A small-molecule ligand and the protein it binds are described below.
Small molecule (SMILES): O=C(O)[C@H]1O[C@@H](O)[C@H](O)[C@@H](O)[C@H]1O

Binding-site contacts:
Ligand atom O4 contacts residue ASN87 of chain 1.B at 3.0 Å.
Ligand atom C1 contacts residue SER210 of chain 1.B at 3.5 Å.
Ligand atom O1 contacts residue ADA1 of chain 1.E at 1.4 Å.
Ligand atom O4 contacts residue GLU69 of chain 1.B at 3.1 Å (salt-bridge).
Ligand atom O6A contacts residue ARG166 of chain 1.B at 2.9 Å (salt-bridge).
Ligand atom O1 contacts residue SER210 of chain 1.B at 3.4 Å (h-bond).
Ligand atom O3 contacts residue ARG85 of chain 1.B at 2.8 Å (salt-bridge).
Ligand atom C5 contacts residue ADA1 of chain 1.E at 0.0 Å.
Ligand atom O6A contacts residue GLN168 of chain 1.B at 3.6 Å.
Ligand atom O1 contacts residue ASN206 of chain 1.B at 2.7 Å (h-bond).
Ligand atom C3 contacts residue ADA1 of chain 1.E at 0.0 Å.
Ligand atom O4 contacts residue ADA1 of chain 1.E at 0.1 Å (h-bond).
Ligand atom O1 contacts residue ASN207 of chain 1.B at 3.3 Å (h-bond).
Ligand atom O6B contacts residue ARG145 of chain 1.B at 2.9 Å (salt-bridge).
Ligand atom C4 contacts residue GLU69 of chain 1.B at 3.6 Å.
Ligand atom O5 contacts residue ARG145 of chain 1.B at 3.1 Å (salt-bridge).
Ligand atom O2 contacts residue GLU233 of chain 1.B at 2.5 Å (salt-bridge).
Ligand atom O6B contacts residue ARG166 of chain 1.B at 2.8 Å (salt-bridge).
Ligand atom C6 contacts residue ADA1 of chain 1.E at 0.1 Å.
Ligand atom O1 contacts residue ARG145 of chain 1.B at 3.2 Å (salt-bridge).
Ligand atom O5 contacts residue ADA1 of chain 1.E at 0.0 Å (h-bond).
Ligand atom O4 contacts residue GLN168 of chain 1.B at 2.9 Å (h-bond).
Ligand atom O3 contacts residue GLU69 of chain 1.B at 2.5 Å (salt-bridge).
Ligand atom C5 contacts residue TYR189 of chain 1.B at 3.5 Å (hydrophobic).
Ligand atom C4 contacts residue ADA1 of chain 1.E at 0.1 Å.
Ligand atom C6 contacts residue TYR189 of chain 1.B at 3.4 Å (hydrophobic).
Ligand atom O6B contacts residue ADA1 of chain 1.E at 0.1 Å (h-bond).
Ligand atom O6A contacts residue TYR189 of chain 1.B at 3.4 Å.
Ligand atom O5 contacts residue ASN206 of chain 1.B at 3.0 Å (h-bond).
Ligand atom C2 contacts residue GLU233 of chain 1.B at 3.5 Å.
Ligand atom O3 contacts residue ADA1 of chain 1.E at 0.1 Å (h-bond).
Ligand atom C3 contacts residue GLU69 of chain 1.B at 3.5 Å.
Ligand atom O6B contacts residue ASN206 of chain 1.B at 3.0 Å (h-bond).
Ligand atom O6A contacts residue ADA1 of chain 1.E at 0.0 Å (h-bond).
Ligand atom O1 contacts residue SER142 of chain 1.B at 3.3 Å (h-bond).
Ligand atom O2 contacts residue ADA1 of chain 1.E at 0.0 Å (h-bond).
Ligand atom C1 contacts residue ASN206 of chain 1.B at 3.4 Å.
Ligand atom C1 contacts residue ADA1 of chain 1.E at 0.0 Å.
Ligand atom O2 contacts residue HIS31 of chain 1.B at 2.9 Å (h-bond).
Ligand atom C2 contacts residue ADA1 of chain 1.E at 0.0 Å.

Sequence of chain 1.B:
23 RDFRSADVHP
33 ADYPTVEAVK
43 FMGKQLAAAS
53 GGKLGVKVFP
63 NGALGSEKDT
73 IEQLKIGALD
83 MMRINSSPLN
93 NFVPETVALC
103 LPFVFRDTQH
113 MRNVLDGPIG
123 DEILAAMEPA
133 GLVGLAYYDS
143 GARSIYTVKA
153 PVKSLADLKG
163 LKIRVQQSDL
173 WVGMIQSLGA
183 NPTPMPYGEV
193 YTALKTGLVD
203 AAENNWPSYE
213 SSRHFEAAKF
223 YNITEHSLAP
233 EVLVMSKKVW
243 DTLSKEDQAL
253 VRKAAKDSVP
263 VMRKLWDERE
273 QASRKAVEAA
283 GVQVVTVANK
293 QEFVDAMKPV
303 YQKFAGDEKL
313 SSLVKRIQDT